Sequence of chain 1.G:
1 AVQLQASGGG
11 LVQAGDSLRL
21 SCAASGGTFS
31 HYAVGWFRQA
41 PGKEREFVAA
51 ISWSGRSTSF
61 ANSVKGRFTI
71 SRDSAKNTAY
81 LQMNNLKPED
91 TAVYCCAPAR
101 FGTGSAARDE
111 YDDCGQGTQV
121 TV

The protein below binds the small molecule below.
Small molecule (SMILES): CC(=O)N[C@@H]1[C@@H](O)[C@H](O)[C@@H](CO)O[C@H]1O

Binding-site contacts:
Ligand atom C3 contacts residue ASN23 of chain 1.B at 3.8 Å.
Ligand atom N2 contacts residue ASN23 of chain 1.B at 2.8 Å (h-bond).
Ligand atom O6 contacts residue GLN26 of chain 1.B at 4.2 Å.
Ligand atom C4 contacts residue ASN23 of chain 1.B at 4.2 Å.
Ligand atom C5 contacts residue ASN23 of chain 1.B at 3.6 Å.
Ligand atom O5 contacts residue ASN23 of chain 1.B at 2.4 Å (h-bond).
Ligand atom C7 contacts residue ASN23 of chain 1.B at 3.5 Å.
Ligand atom C8 contacts residue ARG56 of chain 1.G at 3.4 Å.
Ligand atom C6 contacts residue SER25 of chain 1.B at 4.3 Å.
Ligand atom C2 contacts residue ASN23 of chain 1.B at 2.5 Å.
Ligand atom O6 contacts residue ASN23 of chain 1.B at 4.5 Å.
Ligand atom O7 contacts residue ASN23 of chain 1.B at 4.0 Å.
Ligand atom C1 contacts residue SER25 of chain 1.B at 3.7 Å.
Ligand atom C1 contacts residue ASN23 of chain 1.B at 1.4 Å.
Ligand atom O6 contacts residue SER25 of chain 1.B at 4.0 Å.
Ligand atom C1 contacts residue GLN26 of chain 1.B at 3.6 Å.
Ligand atom C5 contacts residue SER25 of chain 1.B at 4.0 Å.
Ligand atom C7 contacts residue ARG56 of chain 1.G at 4.1 Å.
Ligand atom O5 contacts residue SER25 of chain 1.B at 3.4 Å.
Ligand atom C2 contacts residue GLN26 of chain 1.B at 4.2 Å.
Ligand atom O5 contacts residue GLN26 of chain 1.B at 3.4 Å (h-bond).
Ligand atom C8 contacts residue ASN23 of chain 1.B at 3.9 Å.
Ligand atom N2 contacts residue ARG56 of chain 1.G at 3.9 Å.

Sequence of chain 1.B:
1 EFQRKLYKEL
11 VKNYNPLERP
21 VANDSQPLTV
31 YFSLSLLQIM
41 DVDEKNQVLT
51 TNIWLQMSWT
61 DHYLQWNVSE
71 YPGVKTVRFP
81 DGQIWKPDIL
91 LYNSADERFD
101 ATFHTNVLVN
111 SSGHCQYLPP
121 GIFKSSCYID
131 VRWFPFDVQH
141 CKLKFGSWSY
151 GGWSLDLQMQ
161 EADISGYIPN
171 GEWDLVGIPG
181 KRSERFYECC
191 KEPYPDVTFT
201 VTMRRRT